The small molecule below binds the protein below.
Small molecule (SMILES): CC(=O)N[C@@H]1[C@@H](O)[C@H](O)[C@@H](CO)O[C@H]1O

Binding-site contacts:
Ligand atom C1 contacts residue ASN308 of chain 3.A at 1.4 Å.
Ligand atom N2 contacts residue ASN308 of chain 3.A at 3.0 Å (h-bond).
Ligand atom C7 contacts residue ASN308 of chain 3.A at 4.1 Å.
Ligand atom C2 contacts residue ASN308 of chain 3.A at 2.6 Å.
Ligand atom O5 contacts residue ASN308 of chain 3.A at 2.4 Å (h-bond).
Ligand atom C5 contacts residue ASN308 of chain 3.A at 3.6 Å.
Ligand atom C3 contacts residue ASN308 of chain 3.A at 3.9 Å.
Ligand atom C4 contacts residue ASN308 of chain 3.A at 4.3 Å.
Ligand atom O7 contacts residue TRP364 of chain 3.A at 4.3 Å.

Sequence of chain 3.A:
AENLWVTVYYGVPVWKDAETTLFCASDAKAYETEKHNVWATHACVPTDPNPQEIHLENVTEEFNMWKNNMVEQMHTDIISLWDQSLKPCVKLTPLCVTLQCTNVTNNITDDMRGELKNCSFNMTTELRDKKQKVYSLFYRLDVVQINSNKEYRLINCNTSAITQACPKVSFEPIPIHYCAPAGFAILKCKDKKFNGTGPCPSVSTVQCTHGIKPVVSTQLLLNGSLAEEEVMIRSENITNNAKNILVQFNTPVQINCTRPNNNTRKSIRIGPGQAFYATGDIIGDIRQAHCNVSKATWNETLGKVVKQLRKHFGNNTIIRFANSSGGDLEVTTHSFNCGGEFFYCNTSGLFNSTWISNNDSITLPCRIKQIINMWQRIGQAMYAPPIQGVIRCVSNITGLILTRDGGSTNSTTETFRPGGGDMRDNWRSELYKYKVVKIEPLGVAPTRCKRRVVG